This protein binds this small molecule.
Small molecule (SMILES): CC(=O)N[C@H]1[C@H](O[C@H]2[C@H](O)[C@@H](NC(C)=O)CO[C@@H]2CO)O[C@H](CO)[C@@H](O)[C@@H]1O

Binding-site contacts:
Ligand atom C7 contacts residue TRP365 of chain 1.D at 4.0 Å (hydrophobic).
Ligand atom O7 contacts residue TRP365 of chain 1.D at 3.7 Å.
Ligand atom C2 contacts residue ASN74 of chain 1.D at 2.6 Å.
Ligand atom C3 contacts residue TRP365 of chain 1.D at 3.7 Å (hydrophobic).
Ligand atom O3 contacts residue TRP365 of chain 1.D at 3.9 Å.
Ligand atom C4 contacts residue TRP365 of chain 1.D at 4.0 Å (hydrophobic).
Ligand atom O4 contacts residue TRP365 of chain 1.D at 3.4 Å.
Ligand atom C1 contacts residue ASN74 of chain 1.D at 1.4 Å.
Ligand atom C7 contacts residue ASN74 of chain 1.D at 3.5 Å.
Ligand atom N2 contacts residue TRP365 of chain 1.D at 3.5 Å.
Ligand atom C5 contacts residue ASN74 of chain 1.D at 3.7 Å.
Ligand atom C4 contacts residue ASN74 of chain 1.D at 4.3 Å.
Ligand atom C2 contacts residue TRP365 of chain 1.D at 4.2 Å (hydrophobic).
Ligand atom C8 contacts residue ILE397 of chain 1.D at 4.3 Å (hydrophobic).
Ligand atom O7 contacts residue ASN74 of chain 1.D at 3.7 Å.
Ligand atom O5 contacts residue ASN74 of chain 1.D at 2.4 Å (h-bond).
Ligand atom N2 contacts residue ASN74 of chain 1.D at 3.0 Å (h-bond).
Ligand atom C1 contacts residue TRP365 of chain 1.D at 4.2 Å (hydrophobic).
Ligand atom O5 contacts residue TRP365 of chain 1.D at 4.0 Å.
Ligand atom C5 contacts residue TRP365 of chain 1.D at 3.9 Å (hydrophobic).
Ligand atom C8 contacts residue TRP365 of chain 1.D at 3.3 Å (hydrophobic).
Ligand atom C3 contacts residue ASN74 of chain 1.D at 3.9 Å.

Sequence of chain 1.D:
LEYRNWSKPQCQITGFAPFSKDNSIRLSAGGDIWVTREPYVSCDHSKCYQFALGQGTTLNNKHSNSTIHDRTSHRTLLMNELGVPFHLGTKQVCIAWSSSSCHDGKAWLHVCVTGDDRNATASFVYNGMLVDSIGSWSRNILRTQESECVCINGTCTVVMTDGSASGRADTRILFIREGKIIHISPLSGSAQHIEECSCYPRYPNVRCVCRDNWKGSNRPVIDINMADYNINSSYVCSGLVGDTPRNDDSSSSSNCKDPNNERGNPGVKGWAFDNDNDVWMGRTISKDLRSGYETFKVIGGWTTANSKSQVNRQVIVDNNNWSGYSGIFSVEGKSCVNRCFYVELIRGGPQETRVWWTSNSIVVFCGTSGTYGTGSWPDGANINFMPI